Sequence of chain 1.C:
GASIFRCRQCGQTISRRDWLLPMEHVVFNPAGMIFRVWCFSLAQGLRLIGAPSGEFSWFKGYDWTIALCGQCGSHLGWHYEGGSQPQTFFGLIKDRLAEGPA

The small molecule below binds the protein below.
Small molecule (SMILES): O=C1C=[SH]C(=O)N1

Binding-site contacts:
Ligand atom O4 contacts residue TRP86 of chain 1.C at 3.5 Å.
Ligand atom O2 contacts residue TRP80 of chain 1.C at 3.6 Å.
Ligand atom N3 contacts residue TRP86 of chain 1.C at 3.9 Å.
Ligand atom O4 contacts residue PHE78 of chain 1.C at 3.7 Å.
Ligand atom O4 contacts residue TRP80 of chain 1.C at 3.1 Å (h-bond).
Ligand atom N3 contacts residue SER79 of chain 1.C at 4.1 Å.
Ligand atom S1 contacts residue TRP80 of chain 1.C at 3.8 Å.
Ligand atom C2 contacts residue TRP86 of chain 1.C at 4.4 Å (hydrophobic).
Ligand atom C4 contacts residue SER79 of chain 1.C at 4.1 Å.
Ligand atom S1 contacts residue TRP86 of chain 1.C at 4.2 Å.
Ligand atom O2 contacts residue PRO52 of chain 1.C at 3.8 Å.
Ligand atom O2 contacts residue ASN51 of chain 1.C at 4.2 Å.
Ligand atom O4 contacts residue SER79 of chain 1.C at 3.4 Å.
Ligand atom C4 contacts residue PHE78 of chain 1.C at 3.6 Å (hydrophobic).
Ligand atom C5 contacts residue TRP86 of chain 1.C at 3.9 Å (hydrophobic).
Ligand atom C2 contacts residue PHE78 of chain 1.C at 3.6 Å (hydrophobic).
Ligand atom C4 contacts residue TYR102 of chain 1.C at 3.5 Å (hydrophobic).
Ligand atom N3 contacts residue PHE78 of chain 1.C at 2.7 Å (h-bond).
Ligand atom N3 contacts residue TRP80 of chain 1.C at 3.5 Å.
Ligand atom C5 contacts residue TRP100 of chain 1.C at 3.5 Å (hydrophobic).
Ligand atom N3 contacts residue GLU77 of chain 1.C at 4.2 Å.
Ligand atom C4 contacts residue TRP86 of chain 1.C at 3.6 Å (hydrophobic).
Ligand atom C4 contacts residue TRP80 of chain 1.C at 3.4 Å (hydrophobic).
Ligand atom S1 contacts residue TRP100 of chain 1.C at 3.5 Å (h-bond).
Ligand atom O4 contacts residue TYR102 of chain 1.C at 2.8 Å (h-bond).
Ligand atom C2 contacts residue TRP80 of chain 1.C at 3.5 Å (hydrophobic).
Ligand atom C5 contacts residue TRP80 of chain 1.C at 3.5 Å (hydrophobic).
Ligand atom O2 contacts residue PHE78 of chain 1.C at 3.6 Å.
Ligand atom C5 contacts residue TYR102 of chain 1.C at 3.5 Å (hydrophobic).